Sequence of chain 1.B:
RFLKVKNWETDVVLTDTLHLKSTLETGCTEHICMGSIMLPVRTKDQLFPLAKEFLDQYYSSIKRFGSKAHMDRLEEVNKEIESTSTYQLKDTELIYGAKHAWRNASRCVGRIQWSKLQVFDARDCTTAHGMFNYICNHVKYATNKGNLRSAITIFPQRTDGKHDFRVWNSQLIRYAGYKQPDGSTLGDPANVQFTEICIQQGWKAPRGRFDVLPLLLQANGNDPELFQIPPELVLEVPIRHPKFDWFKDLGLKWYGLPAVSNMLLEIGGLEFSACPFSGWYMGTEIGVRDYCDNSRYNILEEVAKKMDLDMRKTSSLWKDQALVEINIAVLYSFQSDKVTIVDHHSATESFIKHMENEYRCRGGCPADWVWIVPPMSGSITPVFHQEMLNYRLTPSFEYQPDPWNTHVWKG

The protein below binds the small molecule below.
Small molecule (SMILES): COCCN(C)c1cncc(CCc2cc(C)cc(N)n2)c1

Binding-site contacts:
Ligand atom N02 contacts residue HEM1 of chain 1.H at 3.4 Å.
Ligand atom N02 contacts residue TYR292 of chain 1.B at 3.7 Å.
Ligand atom C13 contacts residue HEM1 of chain 1.H at 3.7 Å.
Ligand atom O21 contacts residue ASN273 of chain 1.B at 3.0 Å (h-bond).
Ligand atom C22 contacts residue ASN273 of chain 1.B at 3.7 Å.
Ligand atom C02 contacts residue HEM1 of chain 1.H at 3.5 Å.
Ligand atom C15 contacts residue HEM1 of chain 1.H at 3.4 Å.
Ligand atom C22 contacts residue GLN182 of chain 1.B at 3.9 Å.
Ligand atom C07 contacts residue GLY290 of chain 1.B at 3.6 Å.
Ligand atom C13 contacts residue GLN182 of chain 1.B at 3.9 Å.
Ligand atom C02 contacts residue PRO269 of chain 1.B at 3.9 Å (hydrophobic).
Ligand atom C03 contacts residue HEM1 of chain 1.H at 3.3 Å.
Ligand atom C08 contacts residue GLU296 of chain 1.B at 3.7 Å.
Ligand atom C12 contacts residue GLN182 of chain 1.B at 3.0 Å.
Ligand atom C02 contacts residue GLU296 of chain 1.B at 3.5 Å.
Ligand atom C07 contacts residue SER289 of chain 1.B at 3.9 Å.
Ligand atom C05 contacts residue VAL271 of chain 1.B at 3.6 Å (hydrophobic).
Ligand atom C22 contacts residue SER181 of chain 1.B at 3.3 Å.
Ligand atom N01 contacts residue HEM1 of chain 1.H at 3.8 Å.
Ligand atom C08 contacts residue VAL271 of chain 1.B at 3.9 Å (hydrophobic).
Ligand atom C07 contacts residue HEM1 of chain 1.H at 3.4 Å.
Ligand atom N11 contacts residue GLN182 of chain 1.B at 3.1 Å (h-bond).
Ligand atom C14 contacts residue HEM1 of chain 1.H at 3.3 Å.
Ligand atom C09 contacts residue GLU296 of chain 1.B at 3.8 Å.
Ligand atom N17 contacts residue HEM1 of chain 1.H at 3.3 Å (h-bond).
Ligand atom C07 contacts residue PHE288 of chain 1.B at 3.7 Å (hydrophobic).
Ligand atom C06 contacts residue GLU296 of chain 1.B at 3.6 Å.
Ligand atom N02 contacts residue PRO269 of chain 1.B at 3.9 Å.
Ligand atom C20 contacts residue HEM1 of chain 1.H at 3.4 Å.
Ligand atom C18 contacts residue HEM1 of chain 1.H at 3.1 Å.
Ligand atom C08 contacts residue HEM1 of chain 1.H at 3.5 Å.
Ligand atom N02 contacts residue TRP291 of chain 1.B at 2.9 Å (h-bond).
Ligand atom C03 contacts residue PRO269 of chain 1.B at 3.8 Å (hydrophobic).
Ligand atom N01 contacts residue GLU296 of chain 1.B at 2.7 Å (salt-bridge).
Ligand atom C02 contacts residue TRP291 of chain 1.B at 3.8 Å (hydrophobic).
Ligand atom N02 contacts residue GLU296 of chain 1.B at 2.6 Å (salt-bridge).
Ligand atom C04 contacts residue HEM1 of chain 1.H at 3.8 Å.
Ligand atom C18 contacts residue TRP382 of chain 1.B at 3.4 Å (hydrophobic).
Ligand atom C19 contacts residue HEM1 of chain 1.H at 3.3 Å.
Ligand atom O21 contacts residue VAL271 of chain 1.B at 3.9 Å.